This small molecule binds to this protein.
Small molecule (SMILES): CC(=O)N[C@@H]1[C@@H](O)[C@H](O)[C@@H](CO)O[C@H]1O

Sequence of chain 1.A:
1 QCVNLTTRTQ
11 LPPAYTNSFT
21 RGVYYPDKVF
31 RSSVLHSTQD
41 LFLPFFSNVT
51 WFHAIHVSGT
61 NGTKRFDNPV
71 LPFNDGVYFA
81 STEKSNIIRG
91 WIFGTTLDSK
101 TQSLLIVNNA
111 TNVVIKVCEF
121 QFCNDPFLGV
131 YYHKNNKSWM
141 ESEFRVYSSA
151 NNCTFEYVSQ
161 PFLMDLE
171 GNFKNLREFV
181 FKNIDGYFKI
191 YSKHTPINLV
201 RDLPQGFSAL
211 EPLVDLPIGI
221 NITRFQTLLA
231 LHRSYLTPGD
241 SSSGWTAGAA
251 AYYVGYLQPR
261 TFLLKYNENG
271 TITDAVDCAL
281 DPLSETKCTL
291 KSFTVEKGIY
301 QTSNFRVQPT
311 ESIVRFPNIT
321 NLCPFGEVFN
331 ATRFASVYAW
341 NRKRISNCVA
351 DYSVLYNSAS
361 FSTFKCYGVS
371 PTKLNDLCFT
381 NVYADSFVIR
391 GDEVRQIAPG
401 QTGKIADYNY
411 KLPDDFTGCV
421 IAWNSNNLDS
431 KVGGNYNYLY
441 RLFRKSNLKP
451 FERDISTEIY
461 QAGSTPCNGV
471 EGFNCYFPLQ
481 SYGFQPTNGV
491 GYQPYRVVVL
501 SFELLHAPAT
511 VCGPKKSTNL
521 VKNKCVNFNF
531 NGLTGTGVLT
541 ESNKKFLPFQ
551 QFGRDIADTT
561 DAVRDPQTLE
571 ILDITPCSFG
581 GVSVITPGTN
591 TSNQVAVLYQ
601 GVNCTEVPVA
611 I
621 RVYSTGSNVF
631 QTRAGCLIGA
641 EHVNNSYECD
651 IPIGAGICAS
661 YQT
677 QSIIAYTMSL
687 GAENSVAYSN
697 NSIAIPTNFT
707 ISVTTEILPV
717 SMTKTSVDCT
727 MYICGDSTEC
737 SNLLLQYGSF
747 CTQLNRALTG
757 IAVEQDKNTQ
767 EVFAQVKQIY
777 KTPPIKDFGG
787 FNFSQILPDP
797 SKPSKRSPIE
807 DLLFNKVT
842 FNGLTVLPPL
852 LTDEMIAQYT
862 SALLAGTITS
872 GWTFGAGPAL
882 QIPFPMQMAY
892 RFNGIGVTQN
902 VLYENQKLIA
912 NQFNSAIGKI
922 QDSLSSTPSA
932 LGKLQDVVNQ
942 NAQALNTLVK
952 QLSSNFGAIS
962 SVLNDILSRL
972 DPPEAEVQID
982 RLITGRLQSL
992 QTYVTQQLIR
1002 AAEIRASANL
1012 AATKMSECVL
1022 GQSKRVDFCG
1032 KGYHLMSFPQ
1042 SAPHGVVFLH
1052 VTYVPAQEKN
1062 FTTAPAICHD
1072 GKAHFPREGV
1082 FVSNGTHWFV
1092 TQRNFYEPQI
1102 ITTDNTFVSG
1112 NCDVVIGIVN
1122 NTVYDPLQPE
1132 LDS

Binding-site contacts:
Ligand atom C8 contacts residue ASN152 of chain 1.A at 4.3 Å.
Ligand atom C5 contacts residue ASN152 of chain 1.A at 3.7 Å.
Ligand atom O5 contacts residue ASN152 of chain 1.A at 2.4 Å (h-bond).
Ligand atom C4 contacts residue ASN152 of chain 1.A at 4.2 Å.
Ligand atom C1 contacts residue ASN152 of chain 1.A at 1.4 Å.
Ligand atom C7 contacts residue ASN152 of chain 1.A at 3.0 Å.
Ligand atom O6 contacts residue ASN151 of chain 1.A at 3.5 Å.
Ligand atom C3 contacts residue ASN152 of chain 1.A at 3.8 Å.
Ligand atom O5 contacts residue ASN151 of chain 1.A at 4.2 Å.
Ligand atom C2 contacts residue ASN152 of chain 1.A at 2.5 Å.
Ligand atom N2 contacts residue ASN152 of chain 1.A at 2.9 Å (h-bond).
Ligand atom O7 contacts residue ASN152 of chain 1.A at 2.9 Å (h-bond).